This small molecule binds to this protein.
Small molecule (SMILES): CC(=O)N[C@@H]1[C@@H](O)[C@H](O)[C@@H](CO)O[C@H]1O

Sequence of chain 1.E:
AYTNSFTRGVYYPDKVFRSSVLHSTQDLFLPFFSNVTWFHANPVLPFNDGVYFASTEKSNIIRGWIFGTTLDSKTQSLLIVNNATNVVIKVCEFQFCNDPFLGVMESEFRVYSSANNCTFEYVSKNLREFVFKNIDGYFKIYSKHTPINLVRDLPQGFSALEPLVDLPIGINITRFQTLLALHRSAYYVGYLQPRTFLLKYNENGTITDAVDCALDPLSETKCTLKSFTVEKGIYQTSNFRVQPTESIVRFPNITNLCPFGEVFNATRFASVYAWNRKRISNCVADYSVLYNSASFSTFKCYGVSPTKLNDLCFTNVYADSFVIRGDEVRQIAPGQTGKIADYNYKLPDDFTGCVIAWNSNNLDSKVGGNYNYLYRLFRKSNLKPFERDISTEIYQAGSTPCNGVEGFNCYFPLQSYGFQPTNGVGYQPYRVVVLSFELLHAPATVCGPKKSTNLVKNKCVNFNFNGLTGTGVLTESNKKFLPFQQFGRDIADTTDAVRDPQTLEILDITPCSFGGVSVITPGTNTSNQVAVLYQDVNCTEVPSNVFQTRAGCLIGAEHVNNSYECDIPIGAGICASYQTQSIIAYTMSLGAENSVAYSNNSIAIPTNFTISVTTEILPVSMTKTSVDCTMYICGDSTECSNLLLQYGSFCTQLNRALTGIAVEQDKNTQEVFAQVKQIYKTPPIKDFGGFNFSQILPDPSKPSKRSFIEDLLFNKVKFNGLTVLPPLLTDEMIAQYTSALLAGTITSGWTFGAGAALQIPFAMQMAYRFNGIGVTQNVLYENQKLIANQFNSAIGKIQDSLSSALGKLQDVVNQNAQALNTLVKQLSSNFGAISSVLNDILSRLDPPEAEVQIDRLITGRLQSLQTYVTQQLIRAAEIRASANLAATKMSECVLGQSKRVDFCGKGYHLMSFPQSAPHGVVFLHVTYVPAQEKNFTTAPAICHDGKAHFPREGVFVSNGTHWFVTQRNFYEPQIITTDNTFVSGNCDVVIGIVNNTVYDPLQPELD

Binding-site contacts:
Ligand atom O5 contacts residue ASN603 of chain 1.E at 2.4 Å (h-bond).
Ligand atom O7 contacts residue THR604 of chain 1.E at 3.9 Å.
Ligand atom N2 contacts residue ASN603 of chain 1.E at 2.7 Å (h-bond).
Ligand atom C8 contacts residue ASN603 of chain 1.E at 4.5 Å.
Ligand atom C2 contacts residue ASN603 of chain 1.E at 2.4 Å.
Ligand atom C7 contacts residue ASN603 of chain 1.E at 3.5 Å.
Ligand atom O7 contacts residue ASN603 of chain 1.E at 3.6 Å (h-bond).
Ligand atom C1 contacts residue ASN603 of chain 1.E at 1.4 Å.
Ligand atom O6 contacts residue ASN603 of chain 1.E at 3.8 Å.
Ligand atom C3 contacts residue ASN603 of chain 1.E at 3.7 Å.
Ligand atom C5 contacts residue ASN603 of chain 1.E at 3.7 Å.
Ligand atom C4 contacts residue ASN603 of chain 1.E at 4.2 Å.